Binding-site contacts:
Ligand atom C4 contacts residue SER929 of chain 1.B at 4.0 Å.
Ligand atom C5 contacts residue ASN924 of chain 1.B at 3.7 Å.
Ligand atom C1 contacts residue GLU920 of chain 1.B at 4.4 Å.
Ligand atom O5 contacts residue SER929 of chain 1.B at 2.8 Å (h-bond).
Ligand atom C3 contacts residue ASN924 of chain 1.B at 3.8 Å.
Ligand atom O7 contacts residue ASN924 of chain 1.B at 3.3 Å (h-bond).
Ligand atom C7 contacts residue ASN924 of chain 1.B at 3.3 Å.
Ligand atom C2 contacts residue ASN924 of chain 1.B at 2.4 Å.
Ligand atom O6 contacts residue SER929 of chain 1.B at 2.9 Å (h-bond).
Ligand atom N2 contacts residue ASN924 of chain 1.B at 2.9 Å (h-bond).
Ligand atom C7 contacts residue GLU920 of chain 1.B at 4.0 Å.
Ligand atom C7 contacts residue ALA921 of chain 1.B at 4.5 Å (hydrophobic).
Ligand atom O5 contacts residue ASN924 of chain 1.B at 2.4 Å (h-bond).
Ligand atom C2 contacts residue SER929 of chain 1.B at 3.8 Å.
Ligand atom C8 contacts residue ALA921 of chain 1.B at 3.8 Å (hydrophobic).
Ligand atom N2 contacts residue GLU920 of chain 1.B at 3.9 Å.
Ligand atom C1 contacts residue SER929 of chain 1.B at 3.5 Å.
Ligand atom C1 contacts residue ASN924 of chain 1.B at 1.4 Å.
Ligand atom C4 contacts residue ASN924 of chain 1.B at 4.2 Å.
Ligand atom C8 contacts residue GLU920 of chain 1.B at 3.8 Å.
Ligand atom C6 contacts residue SER929 of chain 1.B at 3.9 Å.
Ligand atom C5 contacts residue SER929 of chain 1.B at 3.8 Å.

A small-molecule ligand and the protein it binds are described below.
Small molecule (SMILES): CC(=O)N[C@@H]1[C@@H](O)[C@H](O)[C@@H](CO)O[C@H]1O

Sequence of chain 1.B:
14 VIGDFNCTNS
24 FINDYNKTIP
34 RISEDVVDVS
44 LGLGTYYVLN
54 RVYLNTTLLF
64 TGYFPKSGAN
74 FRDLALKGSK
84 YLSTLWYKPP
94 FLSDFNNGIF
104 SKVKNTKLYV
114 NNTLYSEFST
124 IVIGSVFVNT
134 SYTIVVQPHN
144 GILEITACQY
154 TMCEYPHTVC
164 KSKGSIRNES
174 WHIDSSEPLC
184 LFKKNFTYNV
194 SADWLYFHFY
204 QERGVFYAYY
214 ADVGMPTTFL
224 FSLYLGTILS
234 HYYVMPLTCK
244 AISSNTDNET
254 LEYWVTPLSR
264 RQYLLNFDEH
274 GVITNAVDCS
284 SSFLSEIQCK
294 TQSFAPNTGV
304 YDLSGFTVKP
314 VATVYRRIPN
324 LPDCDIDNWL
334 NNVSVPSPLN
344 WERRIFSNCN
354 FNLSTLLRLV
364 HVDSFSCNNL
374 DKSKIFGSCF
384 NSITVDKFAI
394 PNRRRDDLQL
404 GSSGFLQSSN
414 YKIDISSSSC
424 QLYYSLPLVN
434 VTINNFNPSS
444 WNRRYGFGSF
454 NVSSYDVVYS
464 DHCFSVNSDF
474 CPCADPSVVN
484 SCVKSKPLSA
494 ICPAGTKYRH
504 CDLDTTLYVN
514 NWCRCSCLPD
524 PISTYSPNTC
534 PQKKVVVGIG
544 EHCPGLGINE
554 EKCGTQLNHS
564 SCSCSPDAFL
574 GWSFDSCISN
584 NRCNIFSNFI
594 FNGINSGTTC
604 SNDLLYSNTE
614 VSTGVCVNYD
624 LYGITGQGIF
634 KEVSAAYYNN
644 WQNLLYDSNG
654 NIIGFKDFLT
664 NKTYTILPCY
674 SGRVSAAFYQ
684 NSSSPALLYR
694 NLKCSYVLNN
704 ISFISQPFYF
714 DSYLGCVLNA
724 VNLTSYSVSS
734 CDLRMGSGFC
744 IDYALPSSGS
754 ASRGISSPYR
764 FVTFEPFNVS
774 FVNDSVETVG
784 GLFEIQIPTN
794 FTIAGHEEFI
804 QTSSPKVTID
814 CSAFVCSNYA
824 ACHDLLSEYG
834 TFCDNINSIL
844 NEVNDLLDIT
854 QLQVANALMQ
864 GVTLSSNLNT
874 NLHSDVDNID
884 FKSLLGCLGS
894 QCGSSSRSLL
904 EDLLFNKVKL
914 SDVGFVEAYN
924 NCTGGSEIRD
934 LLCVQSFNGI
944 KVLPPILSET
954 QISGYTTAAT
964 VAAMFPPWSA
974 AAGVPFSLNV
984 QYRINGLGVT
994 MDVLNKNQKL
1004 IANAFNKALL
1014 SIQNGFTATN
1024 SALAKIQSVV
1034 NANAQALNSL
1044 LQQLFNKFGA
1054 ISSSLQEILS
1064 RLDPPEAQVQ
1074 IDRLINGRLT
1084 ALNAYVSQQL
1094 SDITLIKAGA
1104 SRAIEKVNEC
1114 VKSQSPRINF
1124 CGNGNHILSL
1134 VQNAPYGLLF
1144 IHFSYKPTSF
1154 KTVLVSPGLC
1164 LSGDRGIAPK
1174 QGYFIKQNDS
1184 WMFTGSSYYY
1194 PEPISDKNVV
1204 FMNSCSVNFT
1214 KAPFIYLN